Binding-site contacts:
Ligand atom O5' contacts residue ARG425 of chain 49.A at 2.8 Å.
Ligand atom OP2 contacts residue ARG425 of chain 49.A at 3.8 Å.
Ligand atom N1 contacts residue ARG425 of chain 49.A at 3.6 Å (salt-bridge).
Ligand atom N3 contacts residue GLU208 of chain 48.A at 2.7 Å (salt-bridge).
Ligand atom C5' contacts residue ARG28 of chain 48.C at 3.1 Å.
Ligand atom C2 contacts residue ARG425 of chain 49.A at 3.1 Å.
Ligand atom C2 contacts residue GLU208 of chain 48.A at 1.6 Å.
Ligand atom OP2 contacts residue THR423 of chain 49.A at 2.9 Å.
Ligand atom C4 contacts residue GLU208 of chain 48.A at 3.4 Å.
Ligand atom O3' contacts residue THR423 of chain 49.A at 3.8 Å.
Ligand atom O3' contacts residue ARG28 of chain 48.C at 3.5 Å (salt-bridge).
Ligand atom O5' contacts residue ARG28 of chain 48.C at 3.4 Å.
Ligand atom N1 contacts residue GLU208 of chain 48.A at 1.5 Å (salt-bridge).
Ligand atom OP1 contacts residue GLY34 of chain 48.C at 3.8 Å.
Ligand atom P contacts residue DC1 of chain 48.H at 2.5 Å.
Ligand atom C4' contacts residue DC1 of chain 48.H at 2.8 Å.
Ligand atom C5 contacts residue GLU208 of chain 48.A at 3.4 Å.
Ligand atom O4' contacts residue PHE212 of chain 48.A at 3.4 Å.
Ligand atom O5' contacts residue DC1 of chain 48.H at 2.6 Å.
Ligand atom C2' contacts residue DC1 of chain 48.E at 2.2 Å.
Ligand atom N3 contacts residue PHE212 of chain 48.A at 2.9 Å.
Ligand atom C3' contacts residue DC1 of chain 48.E at 2.9 Å.
Ligand atom P contacts residue ARG425 of chain 49.A at 3.5 Å.
Ligand atom O5' contacts residue TYR31 of chain 48.C at 3.4 Å (h-bond).
Ligand atom OP1 contacts residue ARG28 of chain 48.C at 3.2 Å (salt-bridge).
Ligand atom C4 contacts residue ARG425 of chain 49.A at 3.6 Å.
Ligand atom O3' contacts residue DC1 of chain 48.E at 3.3 Å.
Ligand atom N3 contacts residue ARG425 of chain 49.A at 3.1 Å (salt-bridge).
Ligand atom C1' contacts residue PHE212 of chain 48.A at 3.5 Å (hydrophobic).
Ligand atom C2 contacts residue PHE212 of chain 48.A at 3.8 Å (hydrophobic).
Ligand atom O4' contacts residue ARG425 of chain 49.A at 3.7 Å.
Ligand atom O3' contacts residue ARG425 of chain 49.A at 3.8 Å.
Ligand atom C1' contacts residue DC1 of chain 48.E at 3.6 Å.
Ligand atom N6 contacts residue GLU208 of chain 48.A at 3.4 Å (salt-bridge).
Ligand atom OP2 contacts residue DC1 of chain 48.H at 2.0 Å.
Ligand atom C1' contacts residue ALA27 of chain 48.C at 3.8 Å (hydrophobic).
Ligand atom OP2 contacts residue ASP426 of chain 49.A at 2.8 Å (salt-bridge).
Ligand atom C6 contacts residue GLU208 of chain 48.A at 2.6 Å.
Ligand atom C5' contacts residue TYR31 of chain 48.C at 2.9 Å (hydrophobic).
Ligand atom C5' contacts residue DC1 of chain 48.H at 2.3 Å.

Sequence of chain 48.C:
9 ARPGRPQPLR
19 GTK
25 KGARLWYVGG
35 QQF

This protein binds this small molecule.
Small molecule (SMILES): Nc1ncnc2c1N1CN2[C@H]2C[C@]3(OP3(O)(O)OC[C@H]3OCC[C@@H]3O[P](=O)(O)OC[C@H]3O[C@@H]1C[C@@H]3O)[C@@H](CO[P](=O)(O)O[C@H]1CCO[C@@H]1COP(=O)=O)O2

Sequence of chain 48.A:
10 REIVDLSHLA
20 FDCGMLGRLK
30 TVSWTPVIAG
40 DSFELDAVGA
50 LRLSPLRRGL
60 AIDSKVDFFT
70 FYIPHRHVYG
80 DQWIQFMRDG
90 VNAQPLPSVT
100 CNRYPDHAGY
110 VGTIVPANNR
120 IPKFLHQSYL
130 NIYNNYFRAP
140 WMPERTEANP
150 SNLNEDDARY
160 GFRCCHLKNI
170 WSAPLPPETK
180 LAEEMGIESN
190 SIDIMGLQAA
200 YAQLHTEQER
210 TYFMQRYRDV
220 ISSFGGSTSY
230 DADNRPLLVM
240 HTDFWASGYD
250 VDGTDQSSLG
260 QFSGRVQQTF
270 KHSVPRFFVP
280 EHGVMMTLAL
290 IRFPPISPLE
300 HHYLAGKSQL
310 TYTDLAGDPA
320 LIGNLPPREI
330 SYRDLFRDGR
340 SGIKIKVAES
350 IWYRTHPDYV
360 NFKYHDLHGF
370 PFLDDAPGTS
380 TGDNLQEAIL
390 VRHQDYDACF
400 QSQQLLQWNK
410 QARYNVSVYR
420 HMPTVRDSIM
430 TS

Sequence of chain 49.A:
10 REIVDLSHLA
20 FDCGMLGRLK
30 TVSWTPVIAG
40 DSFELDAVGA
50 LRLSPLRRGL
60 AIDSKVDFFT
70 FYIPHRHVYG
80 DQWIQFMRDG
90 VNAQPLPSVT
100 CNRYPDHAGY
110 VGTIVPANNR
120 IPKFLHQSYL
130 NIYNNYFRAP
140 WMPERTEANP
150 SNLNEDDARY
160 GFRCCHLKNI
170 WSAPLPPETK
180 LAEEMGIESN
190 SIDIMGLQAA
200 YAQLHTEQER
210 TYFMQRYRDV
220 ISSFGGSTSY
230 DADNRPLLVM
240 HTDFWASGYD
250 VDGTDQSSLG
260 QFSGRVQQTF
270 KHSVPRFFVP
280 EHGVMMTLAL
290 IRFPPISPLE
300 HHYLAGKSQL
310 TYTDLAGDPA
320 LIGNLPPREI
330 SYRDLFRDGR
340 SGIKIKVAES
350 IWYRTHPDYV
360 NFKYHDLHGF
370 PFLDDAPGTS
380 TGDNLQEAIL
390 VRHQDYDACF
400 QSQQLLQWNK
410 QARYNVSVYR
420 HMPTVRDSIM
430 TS